Sequence of chain 1.B:
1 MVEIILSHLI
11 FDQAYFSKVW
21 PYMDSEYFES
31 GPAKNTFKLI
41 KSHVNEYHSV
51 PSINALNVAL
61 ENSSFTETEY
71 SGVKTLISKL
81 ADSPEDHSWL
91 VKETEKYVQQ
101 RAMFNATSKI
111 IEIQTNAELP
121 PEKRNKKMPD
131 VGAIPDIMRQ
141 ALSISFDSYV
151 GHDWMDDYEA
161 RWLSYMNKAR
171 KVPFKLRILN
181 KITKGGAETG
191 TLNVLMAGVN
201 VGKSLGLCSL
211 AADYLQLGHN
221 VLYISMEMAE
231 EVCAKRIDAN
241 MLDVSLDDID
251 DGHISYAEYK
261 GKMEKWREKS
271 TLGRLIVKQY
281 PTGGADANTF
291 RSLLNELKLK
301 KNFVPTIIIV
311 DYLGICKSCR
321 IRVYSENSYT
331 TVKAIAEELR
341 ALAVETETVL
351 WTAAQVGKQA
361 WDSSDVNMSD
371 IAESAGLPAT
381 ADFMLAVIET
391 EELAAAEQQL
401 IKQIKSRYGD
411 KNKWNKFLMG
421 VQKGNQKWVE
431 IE

A small-molecule ligand and the protein it binds are described below.
Small molecule (SMILES): Nc1ncnc2c1ncn2[C@@H]1O[C@H](COP(=O)(O)OP(=O)(O)OP(O)(O)=S)[C@@H](O)[C@H]1O

Sequence of chain 1.A:
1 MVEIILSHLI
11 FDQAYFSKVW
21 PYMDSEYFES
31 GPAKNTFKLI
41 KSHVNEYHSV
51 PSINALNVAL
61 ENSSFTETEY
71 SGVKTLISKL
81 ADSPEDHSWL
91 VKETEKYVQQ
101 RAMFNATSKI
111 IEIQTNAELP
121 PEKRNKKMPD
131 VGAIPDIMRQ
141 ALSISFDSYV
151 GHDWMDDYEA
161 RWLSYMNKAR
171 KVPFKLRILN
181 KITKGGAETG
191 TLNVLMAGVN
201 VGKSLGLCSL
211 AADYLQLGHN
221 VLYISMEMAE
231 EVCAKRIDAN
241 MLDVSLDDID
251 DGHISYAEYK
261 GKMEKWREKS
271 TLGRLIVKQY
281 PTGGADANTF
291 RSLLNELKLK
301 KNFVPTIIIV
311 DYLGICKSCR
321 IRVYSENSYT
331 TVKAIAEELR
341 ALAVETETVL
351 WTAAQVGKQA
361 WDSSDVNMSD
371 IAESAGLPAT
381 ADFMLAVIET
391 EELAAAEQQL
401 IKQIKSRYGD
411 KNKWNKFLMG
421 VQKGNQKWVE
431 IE

Binding-site contacts:
Ligand atom O1A contacts residue LEU205 of chain 1.B at 2.9 Å (h-bond).
Ligand atom O2' contacts residue ASP410 of chain 1.A at 3.4 Å (salt-bridge).
Ligand atom O5' contacts residue GLY202 of chain 1.B at 3.2 Å (h-bond).
Ligand atom O3G contacts residue ARG407 of chain 1.A at 3.5 Å (salt-bridge).
Ligand atom O3A contacts residue SER204 of chain 1.B at 3.4 Å.
Ligand atom PB contacts residue GLY202 of chain 1.B at 3.2 Å.
Ligand atom O1B contacts residue GLY202 of chain 1.B at 2.7 Å (h-bond).
Ligand atom O1B contacts residue VAL201 of chain 1.B at 3.6 Å (h-bond).
Ligand atom O3G contacts residue LYS405 of chain 1.A at 3.0 Å (salt-bridge).
Ligand atom O1A contacts residue ARG236 of chain 1.B at 2.6 Å (salt-bridge).
Ligand atom O2B contacts residue ASN200 of chain 1.B at 2.8 Å (h-bond).
Ligand atom O3G contacts residue MG1 of chain 1.K at 3.4 Å.
Ligand atom O2B contacts residue MG1 of chain 1.K at 3.6 Å.
Ligand atom N1 contacts residue ASP247 of chain 1.B at 3.4 Å (salt-bridge).
Ligand atom PA contacts residue ARG236 of chain 1.B at 3.2 Å.
Ligand atom S1G contacts residue VAL199 of chain 1.B at 3.6 Å.
Ligand atom O3B contacts residue LYS203 of chain 1.B at 3.3 Å (salt-bridge).
Ligand atom N6 contacts residue TYR408 of chain 1.A at 3.2 Å (h-bond).
Ligand atom O2G contacts residue LYS203 of chain 1.B at 3.2 Å (salt-bridge).
Ligand atom S1G contacts residue ASN200 of chain 1.B at 2.9 Å (h-bond).
Ligand atom O2G contacts residue GLU227 of chain 1.B at 3.2 Å (salt-bridge).
Ligand atom C6 contacts residue LEU246 of chain 1.B at 3.5 Å (hydrophobic).
Ligand atom O3B contacts residue GLU227 of chain 1.B at 3.6 Å.
Ligand atom O3A contacts residue MG1 of chain 1.K at 2.5 Å.
Ligand atom N6 contacts residue LEU246 of chain 1.B at 3.4 Å.
Ligand atom O1B contacts residue ASN200 of chain 1.B at 3.3 Å (h-bond).
Ligand atom O4' contacts residue GLN426 of chain 1.B at 3.6 Å (h-bond).
Ligand atom PG contacts residue LYS405 of chain 1.A at 3.5 Å.
Ligand atom O3' contacts residue LYS423 of chain 1.B at 3.2 Å.
Ligand atom S1G contacts residue LYS405 of chain 1.A at 2.7 Å (salt-bridge).
Ligand atom N7 contacts residue ARG407 of chain 1.A at 3.6 Å.
Ligand atom O2A contacts residue ARG236 of chain 1.B at 2.9 Å (salt-bridge).
Ligand atom PG contacts residue MG1 of chain 1.K at 3.1 Å.
Ligand atom O1A contacts residue SER204 of chain 1.B at 3.2 Å.
Ligand atom O3A contacts residue GLY202 of chain 1.B at 2.8 Å (h-bond).
Ligand atom PB contacts residue MG1 of chain 1.K at 2.7 Å.
Ligand atom O3B contacts residue MG1 of chain 1.K at 2.0 Å.
Ligand atom O1A contacts residue GLY202 of chain 1.B at 3.3 Å (h-bond).
Ligand atom N9 contacts residue GLN426 of chain 1.B at 3.6 Å (h-bond).
Ligand atom PA contacts residue GLY202 of chain 1.B at 3.3 Å.